Binding-site contacts:
Ligand atom O4' contacts residue LYS143 of chain 54.E at 4.2 Å.
Ligand atom N3 contacts residue TRP47 of chain 54.E at 3.9 Å.
Ligand atom C1' contacts residue TRP47 of chain 54.E at 4.3 Å (hydrophobic).
Ligand atom O4' contacts residue TRP47 of chain 54.E at 4.0 Å.
Ligand atom N9 contacts residue GLU140 of chain 54.E at 4.1 Å.
Ligand atom N1 contacts residue TRP47 of chain 54.E at 3.8 Å.
Ligand atom C1' contacts residue LYS143 of chain 54.E at 4.0 Å.
Ligand atom C2' contacts residue GLU140 of chain 54.E at 3.5 Å.
Ligand atom O2' contacts residue GLU140 of chain 54.E at 3.0 Å (salt-bridge).
Ligand atom C8 contacts residue LYS143 of chain 54.E at 2.8 Å.
Ligand atom C2' contacts residue LYS143 of chain 54.E at 4.5 Å.
Ligand atom C2 contacts residue TRP47 of chain 54.E at 3.8 Å (hydrophobic).
Ligand atom N7 contacts residue TRP47 of chain 54.E at 4.0 Å.
Ligand atom C8 contacts residue TRP47 of chain 54.E at 4.0 Å (hydrophobic).
Ligand atom N9 contacts residue LYS143 of chain 54.E at 3.8 Å.
Ligand atom O4' contacts residue GLU140 of chain 54.E at 4.1 Å.
Ligand atom C8 contacts residue GLU140 of chain 54.E at 4.1 Å.
Ligand atom OP1 contacts residue LYS45 of chain 25.F at 4.3 Å.
Ligand atom C5 contacts residue TRP47 of chain 54.E at 4.0 Å (hydrophobic).
Ligand atom C4 contacts residue TRP47 of chain 54.E at 3.9 Å (hydrophobic).
Ligand atom C6 contacts residue TRP47 of chain 54.E at 3.9 Å (hydrophobic).
Ligand atom N9 contacts residue TRP47 of chain 54.E at 4.0 Å.
Ligand atom C1' contacts residue GLU140 of chain 54.E at 3.2 Å.
Ligand atom N7 contacts residue LYS143 of chain 54.E at 3.7 Å.
Ligand atom N6 contacts residue TRP47 of chain 54.E at 4.2 Å.

Sequence of chain 25.F:
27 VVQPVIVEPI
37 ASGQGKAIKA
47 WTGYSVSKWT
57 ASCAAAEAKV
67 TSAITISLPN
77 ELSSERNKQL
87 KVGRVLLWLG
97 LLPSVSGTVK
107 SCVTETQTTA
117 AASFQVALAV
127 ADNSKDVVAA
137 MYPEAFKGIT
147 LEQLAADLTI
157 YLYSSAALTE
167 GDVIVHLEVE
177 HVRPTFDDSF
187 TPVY

This protein binds this small molecule.
Small molecule (SMILES): Nc1ncnc2c1ncn2[C@@H]1O[C@H](COP(=O)=O)[C@@H](O[P](=O)(O)OC[C@H]2O[C@@H](n3ccc(=O)[nH]c3=O)[C@H](O)[C@@H]2O)[C@H]1O

Sequence of chain 54.E:
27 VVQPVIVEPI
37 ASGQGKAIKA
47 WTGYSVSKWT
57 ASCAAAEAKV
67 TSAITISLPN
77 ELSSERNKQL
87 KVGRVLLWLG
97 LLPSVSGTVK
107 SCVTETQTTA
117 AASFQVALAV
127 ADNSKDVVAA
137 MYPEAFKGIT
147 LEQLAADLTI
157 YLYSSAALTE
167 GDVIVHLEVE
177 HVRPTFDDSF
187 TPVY